Binding-site contacts:
Ligand atom C contacts residue HIS60 of chain 1.A at 3.7 Å.
Ligand atom CL contacts residue PRO83 of chain 1.A at 3.7 Å.
Ligand atom CL1 contacts residue PHE78 of chain 1.A at 3.9 Å.
Ligand atom C20 contacts residue MET41 of chain 1.A at 3.6 Å (hydrophobic).
Ligand atom C22 contacts residue LEU86 of chain 1.A at 3.8 Å (hydrophobic).
Ligand atom C7 contacts residue VAL80 of chain 1.A at 3.8 Å (hydrophobic).
Ligand atom C21 contacts residue LEU44 of chain 1.A at 3.9 Å (hydrophobic).
Ligand atom C7 contacts residue VAL62 of chain 1.A at 3.8 Å (hydrophobic).
Ligand atom C14 contacts residue PRO83 of chain 1.A at 4.1 Å (hydrophobic).
Ligand atom C7 contacts residue GLN59 of chain 1.A at 3.2 Å.
Ligand atom CL1 contacts residue LEU44 of chain 1.A at 3.9 Å.
Ligand atom C15 contacts residue LEU86 of chain 1.A at 4.0 Å (hydrophobic).
Ligand atom C4 contacts residue GLN59 of chain 1.A at 3.3 Å.
Ligand atom C20 contacts residue GLY45 of chain 1.A at 3.9 Å.
Ligand atom C23 contacts residue VAL80 of chain 1.A at 3.9 Å (hydrophobic).
Ligand atom C1 contacts residue GLN59 of chain 1.A at 3.9 Å.
Ligand atom C5 contacts residue VAL80 of chain 1.A at 4.0 Å (hydrophobic).
Ligand atom C8 contacts residue ILE48 of chain 1.A at 3.6 Å (hydrophobic).
Ligand atom C13 contacts residue VAL80 of chain 1.A at 4.0 Å (hydrophobic).
Ligand atom C16 contacts residue MET41 of chain 1.A at 3.6 Å (hydrophobic).
Ligand atom C6 contacts residue GLN59 of chain 1.A at 4.0 Å.
Ligand atom CL1 contacts residue LEU86 of chain 1.A at 3.4 Å.
Ligand atom O1 contacts residue VAL80 of chain 1.A at 3.9 Å.
Ligand atom C8 contacts residue MET49 of chain 1.A at 3.8 Å (hydrophobic).
Ligand atom C21 contacts residue GLY45 of chain 1.A at 3.7 Å.
Ligand atom C9 contacts residue VAL80 of chain 1.A at 4.0 Å (hydrophobic).
Ligand atom CL1 contacts residue ILE48 of chain 1.A at 3.6 Å.
Ligand atom CL contacts residue LEU86 of chain 1.A at 3.8 Å.
Ligand atom C22 contacts residue ILE48 of chain 1.A at 4.0 Å (hydrophobic).
Ligand atom C23 contacts residue ILE48 of chain 1.A at 3.8 Å (hydrophobic).
Ligand atom O3 contacts residue GLY45 of chain 1.A at 3.3 Å.
Ligand atom C3 contacts residue VAL80 of chain 1.A at 4.0 Å (hydrophobic).
Ligand atom O contacts residue GLN59 of chain 1.A at 3.6 Å.
Ligand atom CL contacts residue TYR87 of chain 1.A at 3.8 Å.
Ligand atom C24 contacts residue VAL80 of chain 1.A at 3.7 Å (hydrophobic).
Ligand atom C2 contacts residue VAL80 of chain 1.A at 4.1 Å (hydrophobic).
Ligand atom O contacts residue HIS60 of chain 1.A at 3.6 Å (h-bond).
Ligand atom C21 contacts residue MET41 of chain 1.A at 3.7 Å (hydrophobic).
Ligand atom C15 contacts residue MET41 of chain 1.A at 4.1 Å (hydrophobic).
Ligand atom C8 contacts residue GLY45 of chain 1.A at 3.9 Å.

Sequence of chain 1.A:
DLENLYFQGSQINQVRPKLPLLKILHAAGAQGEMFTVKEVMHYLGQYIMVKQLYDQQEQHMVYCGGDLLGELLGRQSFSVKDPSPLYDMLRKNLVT

A small-molecule ligand and the protein it binds are described below.
Small molecule (SMILES): COc1ccc(C2=N[C@@H](c3ccc(Cl)cc3)[C@@H](c3ccc(Cl)cc3)N2C(=O)N2CCNC(=O)C2)c(OC(C)C)c1